A protein and the small-molecule ligand that binds it are described below.
Small molecule (SMILES): CC(=O)N[C@@H]1[C@@H](O)[C@H](O)[C@@H](CO)O[C@H]1O

Sequence of chain 1.C:
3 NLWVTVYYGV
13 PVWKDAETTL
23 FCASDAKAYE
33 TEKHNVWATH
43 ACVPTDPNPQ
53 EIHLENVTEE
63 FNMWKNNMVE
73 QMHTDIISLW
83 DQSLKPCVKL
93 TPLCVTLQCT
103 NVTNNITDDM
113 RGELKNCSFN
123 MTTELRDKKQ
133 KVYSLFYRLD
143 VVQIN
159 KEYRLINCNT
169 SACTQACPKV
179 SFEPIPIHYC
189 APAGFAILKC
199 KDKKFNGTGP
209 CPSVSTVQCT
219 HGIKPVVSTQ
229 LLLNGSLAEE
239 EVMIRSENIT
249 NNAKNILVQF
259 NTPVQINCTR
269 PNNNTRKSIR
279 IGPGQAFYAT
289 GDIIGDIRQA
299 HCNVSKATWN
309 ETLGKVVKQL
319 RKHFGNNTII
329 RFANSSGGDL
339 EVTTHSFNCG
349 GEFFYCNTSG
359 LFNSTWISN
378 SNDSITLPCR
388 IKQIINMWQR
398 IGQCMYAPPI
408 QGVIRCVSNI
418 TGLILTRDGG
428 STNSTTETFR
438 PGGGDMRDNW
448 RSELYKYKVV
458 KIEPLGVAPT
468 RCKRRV

Binding-site contacts:
Ligand atom C5 contacts residue ASN107 of chain 1.C at 3.7 Å.
Ligand atom N2 contacts residue ASN107 of chain 1.C at 2.3 Å (h-bond).
Ligand atom C7 contacts residue ASN106 of chain 1.C at 3.0 Å.
Ligand atom C2 contacts residue ASN106 of chain 1.C at 4.1 Å.
Ligand atom O5 contacts residue ASN107 of chain 1.C at 2.4 Å (h-bond).
Ligand atom N2 contacts residue ASN106 of chain 1.C at 3.4 Å (h-bond).
Ligand atom C8 contacts residue ASN106 of chain 1.C at 3.3 Å.
Ligand atom C4 contacts residue ASN107 of chain 1.C at 4.3 Å.
Ligand atom C3 contacts residue ASN107 of chain 1.C at 3.9 Å.
Ligand atom C8 contacts residue ASN107 of chain 1.C at 3.3 Å.
Ligand atom O7 contacts residue ASN107 of chain 1.C at 4.0 Å.
Ligand atom O7 contacts residue ASN106 of chain 1.C at 3.3 Å (h-bond).
Ligand atom C7 contacts residue ASN107 of chain 1.C at 3.0 Å.
Ligand atom C2 contacts residue ASN107 of chain 1.C at 2.5 Å.
Ligand atom C1 contacts residue ASN107 of chain 1.C at 1.4 Å.